Binding-site contacts:
Ligand atom O5 contacts residue ASN211 of chain 1.A at 2.3 Å (h-bond).
Ligand atom O7 contacts residue ASN211 of chain 1.A at 4.0 Å.
Ligand atom C7 contacts residue ASN211 of chain 1.A at 3.6 Å.
Ligand atom C2 contacts residue ASN211 of chain 1.A at 2.5 Å.
Ligand atom C3 contacts residue ASN211 of chain 1.A at 3.8 Å.
Ligand atom C5 contacts residue ASN211 of chain 1.A at 3.7 Å.
Ligand atom C1 contacts residue ASN211 of chain 1.A at 1.4 Å.
Ligand atom C8 contacts residue ASN211 of chain 1.A at 3.9 Å.
Ligand atom C4 contacts residue ASN211 of chain 1.A at 4.2 Å.
Ligand atom N2 contacts residue ASN211 of chain 1.A at 2.9 Å (h-bond).

Sequence of chain 1.A:
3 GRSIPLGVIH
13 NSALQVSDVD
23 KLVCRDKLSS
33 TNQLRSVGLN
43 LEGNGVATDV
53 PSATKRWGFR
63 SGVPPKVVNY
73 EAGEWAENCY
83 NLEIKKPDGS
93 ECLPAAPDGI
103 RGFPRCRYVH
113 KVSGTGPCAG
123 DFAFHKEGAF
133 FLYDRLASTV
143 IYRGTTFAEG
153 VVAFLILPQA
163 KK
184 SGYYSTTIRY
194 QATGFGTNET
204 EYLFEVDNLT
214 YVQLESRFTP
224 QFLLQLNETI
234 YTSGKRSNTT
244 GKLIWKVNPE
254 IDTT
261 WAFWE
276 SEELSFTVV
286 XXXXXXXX

This small molecule binds to this protein.
Small molecule (SMILES): CC(=O)N[C@@H]1[C@@H](O)[C@H](O)[C@@H](CO)O[C@H]1O